A small-molecule ligand and the protein it binds are described below.
Small molecule (SMILES): CC(=O)N[C@@H]1[C@@H](O)[C@H](O)[C@@H](CO)O[C@H]1O

Binding-site contacts:
Ligand atom C7 contacts residue LEU356 of chain 1.C at 3.8 Å (hydrophobic).
Ligand atom C2 contacts residue ASN65 of chain 1.C at 2.4 Å.
Ligand atom C3 contacts residue ASN65 of chain 1.C at 3.8 Å.
Ligand atom C7 contacts residue ASN65 of chain 1.C at 3.5 Å.
Ligand atom O5 contacts residue ASP66 of chain 1.C at 4.5 Å.
Ligand atom C4 contacts residue ASN65 of chain 1.C at 4.2 Å.
Ligand atom O7 contacts residue ASN65 of chain 1.C at 3.7 Å.
Ligand atom C1 contacts residue ASN65 of chain 1.C at 1.4 Å.
Ligand atom O6 contacts residue ASP66 of chain 1.C at 3.9 Å.
Ligand atom N2 contacts residue ASN65 of chain 1.C at 2.9 Å (h-bond).
Ligand atom C5 contacts residue ASN65 of chain 1.C at 3.7 Å.
Ligand atom O5 contacts residue ASN65 of chain 1.C at 2.4 Å (h-bond).
Ligand atom C8 contacts residue LEU356 of chain 1.C at 3.7 Å (hydrophobic).
Ligand atom O7 contacts residue LEU356 of chain 1.C at 3.6 Å.

Sequence of chain 1.C:
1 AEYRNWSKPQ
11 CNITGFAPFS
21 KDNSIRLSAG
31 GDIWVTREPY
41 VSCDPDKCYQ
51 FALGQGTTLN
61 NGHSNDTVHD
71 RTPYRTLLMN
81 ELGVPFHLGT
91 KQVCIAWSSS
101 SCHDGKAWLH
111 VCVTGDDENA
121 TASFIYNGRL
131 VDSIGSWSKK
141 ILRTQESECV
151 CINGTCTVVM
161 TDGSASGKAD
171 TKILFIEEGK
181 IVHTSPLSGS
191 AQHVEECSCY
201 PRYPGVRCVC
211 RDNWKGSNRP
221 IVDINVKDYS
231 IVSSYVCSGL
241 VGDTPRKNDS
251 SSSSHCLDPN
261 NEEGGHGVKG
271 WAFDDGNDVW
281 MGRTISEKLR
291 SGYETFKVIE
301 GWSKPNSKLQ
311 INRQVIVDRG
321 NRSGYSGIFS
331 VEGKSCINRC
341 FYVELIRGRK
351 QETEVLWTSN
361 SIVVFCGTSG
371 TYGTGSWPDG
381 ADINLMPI